Binding-site contacts:
Ligand atom C8 contacts residue ASN468 of chain 1.A at 3.8 Å.
Ligand atom N2 contacts residue THR478 of chain 1.A at 4.4 Å.
Ligand atom C8 contacts residue THR478 of chain 1.A at 3.7 Å.
Ligand atom C5 contacts residue ASN468 of chain 1.A at 3.7 Å.
Ligand atom C4 contacts residue ASN468 of chain 1.A at 4.2 Å.
Ligand atom C7 contacts residue ASN468 of chain 1.A at 3.4 Å.
Ligand atom O7 contacts residue ASN468 of chain 1.A at 3.8 Å.
Ligand atom C3 contacts residue ASN468 of chain 1.A at 3.8 Å.
Ligand atom N2 contacts residue ASN468 of chain 1.A at 2.8 Å (h-bond).
Ligand atom C5 contacts residue GLN476 of chain 1.A at 4.1 Å.
Ligand atom O5 contacts residue ASN468 of chain 1.A at 2.4 Å (h-bond).
Ligand atom C1 contacts residue GLN476 of chain 1.A at 3.5 Å.
Ligand atom C2 contacts residue ASN468 of chain 1.A at 2.5 Å.
Ligand atom O5 contacts residue GLN476 of chain 1.A at 3.8 Å.
Ligand atom O6 contacts residue GLN476 of chain 1.A at 4.5 Å.
Ligand atom C1 contacts residue ASN468 of chain 1.A at 1.4 Å.
Ligand atom C7 contacts residue THR478 of chain 1.A at 4.5 Å.

The small molecule below binds the protein below.
Small molecule (SMILES): CC(=O)N[C@@H]1[C@@H](O)[C@H](O)[C@@H](CO)O[C@H]1O

Sequence of chain 1.A:
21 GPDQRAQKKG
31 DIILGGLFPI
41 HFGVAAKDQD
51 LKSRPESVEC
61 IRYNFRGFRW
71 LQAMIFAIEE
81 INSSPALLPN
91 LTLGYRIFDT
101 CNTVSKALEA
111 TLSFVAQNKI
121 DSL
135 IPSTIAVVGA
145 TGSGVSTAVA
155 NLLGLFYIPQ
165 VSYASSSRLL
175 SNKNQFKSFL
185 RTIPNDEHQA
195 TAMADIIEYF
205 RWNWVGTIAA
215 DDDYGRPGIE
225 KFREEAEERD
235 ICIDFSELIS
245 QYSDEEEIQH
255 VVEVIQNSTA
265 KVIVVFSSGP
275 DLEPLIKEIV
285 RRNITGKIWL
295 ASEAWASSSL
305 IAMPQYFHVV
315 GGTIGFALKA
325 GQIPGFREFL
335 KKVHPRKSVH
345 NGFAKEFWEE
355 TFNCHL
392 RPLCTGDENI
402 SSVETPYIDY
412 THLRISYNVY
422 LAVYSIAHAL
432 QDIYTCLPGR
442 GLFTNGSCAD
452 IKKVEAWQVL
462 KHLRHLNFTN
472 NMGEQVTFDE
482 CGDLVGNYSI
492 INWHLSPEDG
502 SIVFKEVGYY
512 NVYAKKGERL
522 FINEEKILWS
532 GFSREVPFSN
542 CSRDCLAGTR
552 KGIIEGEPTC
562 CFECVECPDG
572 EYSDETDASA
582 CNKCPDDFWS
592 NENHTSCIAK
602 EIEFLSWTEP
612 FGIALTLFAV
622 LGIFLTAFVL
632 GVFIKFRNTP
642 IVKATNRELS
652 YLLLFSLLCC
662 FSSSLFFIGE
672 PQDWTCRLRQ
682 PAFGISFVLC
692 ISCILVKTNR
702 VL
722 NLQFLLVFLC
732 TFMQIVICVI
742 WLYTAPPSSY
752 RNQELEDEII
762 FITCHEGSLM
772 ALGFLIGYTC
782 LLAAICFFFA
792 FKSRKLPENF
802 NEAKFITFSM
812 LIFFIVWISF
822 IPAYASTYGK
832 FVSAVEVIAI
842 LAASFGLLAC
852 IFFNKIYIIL